This small molecule binds to this protein.
Small molecule (SMILES): CC(=O)N[C@@H]1[C@@H](O)[C@H](O)[C@@H](CO)O[C@H]1O

Sequence of chain 1.E:
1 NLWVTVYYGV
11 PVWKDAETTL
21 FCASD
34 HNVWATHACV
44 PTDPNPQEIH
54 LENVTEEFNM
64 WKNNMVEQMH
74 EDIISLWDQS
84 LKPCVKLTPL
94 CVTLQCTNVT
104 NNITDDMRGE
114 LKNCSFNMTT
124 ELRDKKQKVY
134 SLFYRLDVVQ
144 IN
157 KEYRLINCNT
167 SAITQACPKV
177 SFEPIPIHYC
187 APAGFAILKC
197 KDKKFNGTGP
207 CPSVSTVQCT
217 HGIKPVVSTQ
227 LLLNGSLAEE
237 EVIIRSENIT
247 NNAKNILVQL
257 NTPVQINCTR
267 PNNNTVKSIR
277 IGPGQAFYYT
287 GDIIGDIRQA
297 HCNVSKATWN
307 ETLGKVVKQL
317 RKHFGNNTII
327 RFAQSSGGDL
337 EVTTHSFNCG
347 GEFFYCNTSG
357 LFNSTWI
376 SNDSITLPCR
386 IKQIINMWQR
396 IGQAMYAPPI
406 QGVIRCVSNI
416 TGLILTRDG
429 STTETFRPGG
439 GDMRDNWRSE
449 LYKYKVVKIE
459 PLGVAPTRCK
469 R

Binding-site contacts:
Ligand atom C8 contacts residue VAL408 of chain 1.E at 3.7 Å (hydrophobic).
Ligand atom C7 contacts residue ASN269 of chain 1.E at 3.3 Å.
Ligand atom O5 contacts residue ILE290 of chain 1.E at 3.4 Å.
Ligand atom C6 contacts residue ILE290 of chain 1.E at 4.4 Å (hydrophobic).
Ligand atom C5 contacts residue ASN269 of chain 1.E at 3.9 Å.
Ligand atom C3 contacts residue ASN269 of chain 1.E at 3.9 Å.
Ligand atom C1 contacts residue ASN269 of chain 1.E at 1.5 Å.
Ligand atom O7 contacts residue ASN269 of chain 1.E at 3.2 Å (h-bond).
Ligand atom C4 contacts residue ASN269 of chain 1.E at 4.4 Å.
Ligand atom C2 contacts residue ASN269 of chain 1.E at 2.5 Å.
Ligand atom C1 contacts residue ILE290 of chain 1.E at 4.1 Å (hydrophobic).
Ligand atom O5 contacts residue ASN269 of chain 1.E at 2.5 Å (h-bond).
Ligand atom N2 contacts residue ASN269 of chain 1.E at 2.9 Å (h-bond).
Ligand atom C8 contacts residue ASN269 of chain 1.E at 4.2 Å.